The protein below binds the small molecule below.
Small molecule (SMILES): Oc1cc(Cl)c(Cl)cc1O

Binding-site contacts:
Ligand atom CL9 contacts residue ILE92 of chain 1.A at 3.8 Å.
Ligand atom C3 contacts residue PRO95 of chain 1.A at 3.3 Å (hydrophobic).
Ligand atom C1 contacts residue FE1 of chain 1.B at 2.8 Å.
Ligand atom C2 contacts residue HIS212 of chain 1.A at 4.0 Å.
Ligand atom C1 contacts residue HIS210 of chain 1.A at 3.9 Å.
Ligand atom O8 contacts residue ARG207 of chain 1.A at 3.8 Å.
Ligand atom O7 contacts residue TYR96 of chain 1.A at 3.6 Å.
Ligand atom C4 contacts residue ARG207 of chain 1.A at 3.6 Å.
Ligand atom CL10 contacts residue TYR186 of chain 1.A at 3.4 Å.
Ligand atom C2 contacts residue FE1 of chain 1.B at 2.9 Å.
Ligand atom CL9 contacts residue ASP70 of chain 1.A at 3.5 Å.
Ligand atom C5 contacts residue ARG207 of chain 1.A at 3.3 Å.
Ligand atom C5 contacts residue TYR186 of chain 1.A at 4.0 Å (hydrophobic).
Ligand atom C2 contacts residue TYR96 of chain 1.A at 4.0 Å (hydrophobic).
Ligand atom CL10 contacts residue ARG207 of chain 1.A at 3.9 Å.
Ligand atom C1 contacts residue TYR96 of chain 1.A at 3.7 Å (hydrophobic).
Ligand atom C6 contacts residue TYR96 of chain 1.A at 3.8 Å (hydrophobic).
Ligand atom C1 contacts residue ARG207 of chain 1.A at 4.0 Å.
Ligand atom C3 contacts residue GLY94 of chain 1.A at 3.6 Å.
Ligand atom O8 contacts residue HIS212 of chain 1.A at 2.7 Å.
Ligand atom C4 contacts residue PRO95 of chain 1.A at 3.7 Å (hydrophobic).
Ligand atom CL10 contacts residue LEU67 of chain 1.A at 3.6 Å.
Ligand atom O7 contacts residue FE1 of chain 1.B at 2.0 Å.
Ligand atom C6 contacts residue TYR186 of chain 1.A at 3.4 Å (hydrophobic).
Ligand atom C2 contacts residue ARG207 of chain 1.A at 3.7 Å.
Ligand atom CL9 contacts residue ALA240 of chain 1.A at 4.0 Å.
Ligand atom C2 contacts residue HIS210 of chain 1.A at 4.0 Å.
Ligand atom CL10 contacts residue ILE188 of chain 1.A at 3.4 Å.
Ligand atom C3 contacts residue ARG207 of chain 1.A at 3.8 Å.
Ligand atom O8 contacts residue HIS210 of chain 1.A at 3.5 Å (h-bond).
Ligand atom CL10 contacts residue VAL71 of chain 1.A at 3.4 Å.
Ligand atom C2 contacts residue PRO95 of chain 1.A at 3.6 Å (hydrophobic).
Ligand atom O7 contacts residue HIS210 of chain 1.A at 3.3 Å (h-bond).
Ligand atom O8 contacts residue TYR152 of chain 1.A at 3.8 Å.
Ligand atom C6 contacts residue ARG207 of chain 1.A at 3.6 Å.
Ligand atom O7 contacts residue TYR186 of chain 1.A at 4.0 Å.
Ligand atom CL9 contacts residue VAL71 of chain 1.A at 3.5 Å.
Ligand atom O8 contacts residue FE1 of chain 1.B at 2.1 Å.
Ligand atom O8 contacts residue PRO95 of chain 1.A at 4.0 Å.
Ligand atom O7 contacts residue TYR152 of chain 1.A at 2.9 Å (h-bond).

Sequence of chain 1.A:
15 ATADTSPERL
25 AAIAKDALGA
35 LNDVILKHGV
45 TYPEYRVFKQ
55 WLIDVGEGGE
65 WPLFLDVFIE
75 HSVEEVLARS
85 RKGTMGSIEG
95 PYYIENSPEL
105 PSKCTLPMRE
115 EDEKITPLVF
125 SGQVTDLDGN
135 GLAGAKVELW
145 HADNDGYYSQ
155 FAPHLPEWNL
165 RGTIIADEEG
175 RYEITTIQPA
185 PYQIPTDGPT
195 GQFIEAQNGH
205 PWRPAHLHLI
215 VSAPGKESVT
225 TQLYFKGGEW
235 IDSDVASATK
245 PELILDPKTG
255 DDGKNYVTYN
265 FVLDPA